Sequence of chain 4.A:
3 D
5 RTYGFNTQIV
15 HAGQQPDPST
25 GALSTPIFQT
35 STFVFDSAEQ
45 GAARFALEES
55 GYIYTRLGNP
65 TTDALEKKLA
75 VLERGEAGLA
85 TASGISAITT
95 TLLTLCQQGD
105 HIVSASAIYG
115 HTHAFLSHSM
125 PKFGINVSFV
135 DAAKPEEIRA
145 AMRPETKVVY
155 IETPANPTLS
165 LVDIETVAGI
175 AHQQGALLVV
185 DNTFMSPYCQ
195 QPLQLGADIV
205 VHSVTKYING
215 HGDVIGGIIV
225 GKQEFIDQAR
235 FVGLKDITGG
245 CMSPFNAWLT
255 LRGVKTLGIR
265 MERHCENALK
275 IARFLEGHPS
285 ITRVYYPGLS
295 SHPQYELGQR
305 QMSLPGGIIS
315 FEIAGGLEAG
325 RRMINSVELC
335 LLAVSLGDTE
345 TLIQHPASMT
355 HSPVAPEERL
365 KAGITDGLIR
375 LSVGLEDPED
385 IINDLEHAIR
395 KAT

Sequence of chain 2.A:
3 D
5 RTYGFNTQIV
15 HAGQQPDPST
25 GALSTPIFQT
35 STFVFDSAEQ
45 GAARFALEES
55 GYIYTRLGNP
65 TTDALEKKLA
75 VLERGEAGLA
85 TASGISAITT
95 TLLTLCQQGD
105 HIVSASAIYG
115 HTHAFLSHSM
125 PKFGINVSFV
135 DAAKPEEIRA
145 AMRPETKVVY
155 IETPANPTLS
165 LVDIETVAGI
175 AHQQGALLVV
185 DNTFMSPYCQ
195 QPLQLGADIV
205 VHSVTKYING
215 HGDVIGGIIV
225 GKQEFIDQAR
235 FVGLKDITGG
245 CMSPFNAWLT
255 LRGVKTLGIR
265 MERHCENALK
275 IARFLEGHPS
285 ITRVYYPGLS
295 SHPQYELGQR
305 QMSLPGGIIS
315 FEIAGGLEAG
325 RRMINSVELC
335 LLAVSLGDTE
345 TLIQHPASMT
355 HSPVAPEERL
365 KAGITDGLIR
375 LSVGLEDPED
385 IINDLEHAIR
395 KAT

Binding-site contacts:
Ligand atom CB contacts residue VAL338 of chain 2.A at 3.7 Å (hydrophobic).
Ligand atom CG contacts residue HIS115 of chain 2.A at 3.8 Å.
Ligand atom CE contacts residue PHE49 of chain 4.A at 3.4 Å (hydrophobic).
Ligand atom C contacts residue SER339 of chain 2.A at 3.6 Å.
Ligand atom N contacts residue TYR58 of chain 4.A at 3.3 Å.
Ligand atom CG contacts residue TYR58 of chain 4.A at 4.1 Å (hydrophobic).
Ligand atom N contacts residue PLP1 of chain 2.B at 3.1 Å.
Ligand atom OXT contacts residue PLP1 of chain 2.B at 2.8 Å.
Ligand atom CD contacts residue TYR113 of chain 2.A at 3.8 Å (hydrophobic).
Ligand atom CE contacts residue HIS115 of chain 2.A at 3.9 Å.
Ligand atom CD contacts residue HIS115 of chain 2.A at 3.8 Å.
Ligand atom CD contacts residue PY61 of chain 2.E at 0.8 Å.
Ligand atom N contacts residue ARG60 of chain 4.A at 4.1 Å.
Ligand atom O contacts residue PY61 of chain 2.E at 0.4 Å (h-bond).
Ligand atom O contacts residue ARG374 of chain 2.A at 3.1 Å (salt-bridge).
Ligand atom CE contacts residue PY61 of chain 2.E at 2.1 Å.
Ligand atom CA contacts residue LYS210 of chain 2.A at 3.5 Å.
Ligand atom CB contacts residue TYR113 of chain 2.A at 3.1 Å (hydrophobic).
Ligand atom CD contacts residue TYR58 of chain 4.A at 4.0 Å (hydrophobic).
Ligand atom N contacts residue TYR113 of chain 2.A at 2.6 Å (h-bond).
Ligand atom CA contacts residue PY61 of chain 2.E at 0.8 Å.
Ligand atom N contacts residue PY61 of chain 2.E at 0.7 Å.
Ligand atom C contacts residue PLP1 of chain 2.B at 3.7 Å.
Ligand atom N contacts residue LYS210 of chain 2.A at 3.1 Å (salt-bridge).
Ligand atom C contacts residue TYR113 of chain 2.A at 3.5 Å (hydrophobic).
Ligand atom CA contacts residue VAL338 of chain 2.A at 4.2 Å (hydrophobic).
Ligand atom CB contacts residue PY61 of chain 2.E at 0.8 Å.
Ligand atom OXT contacts residue LYS210 of chain 2.A at 3.5 Å.
Ligand atom O contacts residue SER339 of chain 2.A at 3.1 Å (h-bond).
Ligand atom CA contacts residue TYR113 of chain 2.A at 3.4 Å (hydrophobic).
Ligand atom C contacts residue LYS210 of chain 2.A at 3.6 Å.
Ligand atom CD contacts residue VAL338 of chain 2.A at 4.0 Å (hydrophobic).
Ligand atom CG contacts residue TYR113 of chain 2.A at 2.5 Å (hydrophobic).
Ligand atom CG contacts residue PY61 of chain 2.E at 0.9 Å.
Ligand atom CA contacts residue TYR58 of chain 4.A at 4.0 Å (hydrophobic).
Ligand atom OXT contacts residue TYR113 of chain 2.A at 3.1 Å.
Ligand atom CA contacts residue SER339 of chain 2.A at 3.6 Å.
Ligand atom OXT contacts residue PY61 of chain 2.E at 0.9 Å.
Ligand atom C contacts residue PY61 of chain 2.E at 0.9 Å.
Ligand atom CA contacts residue PLP1 of chain 2.B at 4.0 Å.

This protein binds this small molecule.
Small molecule (SMILES): CCCC[C@H](N)C(=O)O